This protein binds this small molecule.
Small molecule (SMILES): OC[C@H]1O[C@@H](O)C[C@@H]1O

Sequence of chain 1.C:
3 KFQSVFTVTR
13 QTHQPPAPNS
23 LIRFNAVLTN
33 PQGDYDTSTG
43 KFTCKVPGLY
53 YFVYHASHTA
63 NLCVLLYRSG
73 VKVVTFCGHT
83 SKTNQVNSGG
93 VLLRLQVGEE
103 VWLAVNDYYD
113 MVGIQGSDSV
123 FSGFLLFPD

Binding-site contacts:
Ligand atom C4 contacts residue ARG12 of chain 1.C at 3.9 Å.
Ligand atom O1 contacts residue ARG25 of chain 1.C at 3.8 Å.
Ligand atom O1 contacts residue THR39 of chain 1.C at 4.2 Å.
Ligand atom O4 contacts residue ARG25 of chain 1.C at 3.1 Å.
Ligand atom C2 contacts residue ASN27 of chain 1.C at 3.1 Å.
Ligand atom C3 contacts residue ARG12 of chain 1.C at 3.8 Å.
Ligand atom C4 contacts residue ARG25 of chain 1.C at 3.5 Å.
Ligand atom O3 contacts residue ARG25 of chain 1.C at 2.7 Å (salt-bridge).
Ligand atom C3 contacts residue ASN27 of chain 1.C at 4.1 Å.
Ligand atom O1 contacts residue ASN27 of chain 1.C at 3.7 Å.
Ligand atom O3 contacts residue ASN27 of chain 1.C at 3.8 Å.
Ligand atom C3 contacts residue THR14 of chain 1.C at 4.0 Å.
Ligand atom C2 contacts residue ARG25 of chain 1.C at 3.5 Å.
Ligand atom O3 contacts residue ARG12 of chain 1.C at 2.6 Å (salt-bridge).
Ligand atom O5 contacts residue ARG25 of chain 1.C at 4.1 Å.
Ligand atom C5 contacts residue ARG12 of chain 1.C at 3.2 Å.
Ligand atom O3 contacts residue THR14 of chain 1.C at 3.4 Å.
Ligand atom C3 contacts residue ARG25 of chain 1.C at 3.4 Å.
Ligand atom O5 contacts residue ARG12 of chain 1.C at 4.2 Å.
Ligand atom C1 contacts residue ARG25 of chain 1.C at 2.9 Å.
Ligand atom C1 contacts residue ASN27 of chain 1.C at 3.8 Å.